Binding-site contacts:
Ligand atom N2 contacts residue ASN277 of chain 1.C at 2.9 Å (h-bond).
Ligand atom C7 contacts residue ASN277 of chain 1.C at 3.4 Å.
Ligand atom C8 contacts residue ASN277 of chain 1.C at 3.5 Å.
Ligand atom O5 contacts residue ASN277 of chain 1.C at 2.4 Å (h-bond).
Ligand atom C4 contacts residue ASN277 of chain 1.C at 4.2 Å.
Ligand atom C5 contacts residue ASN277 of chain 1.C at 3.7 Å.
Ligand atom C1 contacts residue ASN277 of chain 1.C at 1.4 Å.
Ligand atom C3 contacts residue ASN277 of chain 1.C at 3.8 Å.
Ligand atom C2 contacts residue ASN277 of chain 1.C at 2.4 Å.
Ligand atom C6 contacts residue ASN277 of chain 1.C at 4.2 Å.
Ligand atom O7 contacts residue ASN277 of chain 1.C at 4.3 Å.

A protein and the small-molecule ligand that binds it are described below.
Small molecule (SMILES): CC(=O)N[C@@H]1[C@@H](O)[C@H](O)[C@@H](CO)O[C@H]1O

Sequence of chain 1.C:
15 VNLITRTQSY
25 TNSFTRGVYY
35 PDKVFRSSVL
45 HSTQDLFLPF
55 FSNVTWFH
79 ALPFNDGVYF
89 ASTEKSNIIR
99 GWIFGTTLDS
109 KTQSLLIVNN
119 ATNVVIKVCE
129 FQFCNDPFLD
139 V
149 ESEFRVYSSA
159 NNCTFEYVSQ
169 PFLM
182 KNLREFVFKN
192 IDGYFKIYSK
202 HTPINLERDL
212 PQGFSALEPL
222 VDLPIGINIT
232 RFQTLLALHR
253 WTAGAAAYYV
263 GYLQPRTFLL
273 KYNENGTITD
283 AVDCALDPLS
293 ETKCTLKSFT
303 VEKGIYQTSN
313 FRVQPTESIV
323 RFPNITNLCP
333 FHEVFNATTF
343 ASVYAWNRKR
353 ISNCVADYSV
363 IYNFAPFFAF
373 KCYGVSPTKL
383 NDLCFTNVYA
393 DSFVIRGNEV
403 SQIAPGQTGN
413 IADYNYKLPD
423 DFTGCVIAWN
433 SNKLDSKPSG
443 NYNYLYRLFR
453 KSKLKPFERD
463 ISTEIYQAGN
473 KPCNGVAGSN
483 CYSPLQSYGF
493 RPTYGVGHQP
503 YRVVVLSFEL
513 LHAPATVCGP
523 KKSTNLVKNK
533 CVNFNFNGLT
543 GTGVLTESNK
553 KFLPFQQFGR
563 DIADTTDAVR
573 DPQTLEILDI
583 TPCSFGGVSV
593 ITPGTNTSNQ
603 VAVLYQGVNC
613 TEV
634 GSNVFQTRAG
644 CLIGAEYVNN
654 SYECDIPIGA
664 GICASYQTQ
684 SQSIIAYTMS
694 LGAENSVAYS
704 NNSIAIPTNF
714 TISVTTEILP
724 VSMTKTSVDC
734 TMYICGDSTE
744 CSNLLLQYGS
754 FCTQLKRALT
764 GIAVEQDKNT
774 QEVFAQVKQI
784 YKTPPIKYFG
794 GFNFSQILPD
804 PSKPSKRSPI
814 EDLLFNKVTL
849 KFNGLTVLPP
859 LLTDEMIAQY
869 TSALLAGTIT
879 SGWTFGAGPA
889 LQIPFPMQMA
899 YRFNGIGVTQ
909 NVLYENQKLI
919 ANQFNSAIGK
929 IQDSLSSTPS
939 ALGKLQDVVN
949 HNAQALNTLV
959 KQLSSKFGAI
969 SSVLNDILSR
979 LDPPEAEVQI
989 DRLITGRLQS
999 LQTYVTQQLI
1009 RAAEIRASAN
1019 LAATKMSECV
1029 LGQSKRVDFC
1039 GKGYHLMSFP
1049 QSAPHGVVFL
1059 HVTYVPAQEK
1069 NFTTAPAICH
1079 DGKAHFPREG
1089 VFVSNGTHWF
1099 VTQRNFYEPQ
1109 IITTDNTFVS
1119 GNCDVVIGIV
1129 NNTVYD